The small molecule below binds the protein below.
Small molecule (SMILES): CC(=O)N[C@@H]1[C@@H](O)[C@H](O)[C@@H](CO)O[C@H]1O

Sequence of chain 1.A:
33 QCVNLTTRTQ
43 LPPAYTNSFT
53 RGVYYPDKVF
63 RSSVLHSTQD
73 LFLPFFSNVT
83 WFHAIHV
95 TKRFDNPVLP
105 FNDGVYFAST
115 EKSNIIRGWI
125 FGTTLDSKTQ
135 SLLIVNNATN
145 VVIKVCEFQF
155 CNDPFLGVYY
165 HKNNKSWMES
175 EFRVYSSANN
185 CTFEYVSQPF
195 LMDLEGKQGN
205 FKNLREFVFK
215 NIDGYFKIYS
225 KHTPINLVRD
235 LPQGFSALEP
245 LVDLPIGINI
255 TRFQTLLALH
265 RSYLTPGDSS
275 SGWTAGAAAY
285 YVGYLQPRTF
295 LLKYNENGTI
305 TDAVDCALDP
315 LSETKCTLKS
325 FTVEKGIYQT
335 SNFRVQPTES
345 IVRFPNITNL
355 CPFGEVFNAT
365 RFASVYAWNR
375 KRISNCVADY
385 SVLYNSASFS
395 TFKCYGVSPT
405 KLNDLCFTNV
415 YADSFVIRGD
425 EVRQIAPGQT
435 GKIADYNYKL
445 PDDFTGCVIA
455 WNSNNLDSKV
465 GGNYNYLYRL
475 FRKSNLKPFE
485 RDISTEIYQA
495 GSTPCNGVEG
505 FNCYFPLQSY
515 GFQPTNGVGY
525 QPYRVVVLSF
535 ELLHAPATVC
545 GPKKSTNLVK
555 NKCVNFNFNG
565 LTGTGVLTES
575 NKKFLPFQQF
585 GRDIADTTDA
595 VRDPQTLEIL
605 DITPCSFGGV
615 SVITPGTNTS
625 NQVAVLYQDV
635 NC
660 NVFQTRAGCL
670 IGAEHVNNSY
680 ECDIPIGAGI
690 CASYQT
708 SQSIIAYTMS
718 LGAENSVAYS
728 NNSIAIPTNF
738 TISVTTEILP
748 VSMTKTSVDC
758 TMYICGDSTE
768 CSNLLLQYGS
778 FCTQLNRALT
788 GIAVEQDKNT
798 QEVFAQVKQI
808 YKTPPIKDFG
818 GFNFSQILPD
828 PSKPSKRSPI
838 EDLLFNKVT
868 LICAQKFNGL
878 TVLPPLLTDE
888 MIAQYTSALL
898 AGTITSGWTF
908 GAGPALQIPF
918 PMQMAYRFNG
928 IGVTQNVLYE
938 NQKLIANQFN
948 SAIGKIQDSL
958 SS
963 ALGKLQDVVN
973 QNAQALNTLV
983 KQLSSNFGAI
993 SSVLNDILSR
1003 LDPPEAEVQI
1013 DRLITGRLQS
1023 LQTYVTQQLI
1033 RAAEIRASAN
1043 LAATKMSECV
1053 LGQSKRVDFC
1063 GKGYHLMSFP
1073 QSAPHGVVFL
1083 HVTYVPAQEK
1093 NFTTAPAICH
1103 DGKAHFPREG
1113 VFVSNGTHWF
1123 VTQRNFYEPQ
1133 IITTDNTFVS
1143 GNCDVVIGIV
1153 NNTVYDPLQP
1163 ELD

Binding-site contacts:
Ligand atom C2 contacts residue GLN599 of chain 1.A at 4.2 Å.
Ligand atom C5 contacts residue ASN350 of chain 1.A at 3.7 Å.
Ligand atom C4 contacts residue ASN350 of chain 1.A at 4.2 Å.
Ligand atom C7 contacts residue ASN350 of chain 1.A at 3.2 Å.
Ligand atom O6 contacts residue THR600 of chain 1.A at 4.4 Å.
Ligand atom C6 contacts residue GLN599 of chain 1.A at 3.3 Å.
Ligand atom O7 contacts residue ASN350 of chain 1.A at 3.2 Å (h-bond).
Ligand atom C1 contacts residue GLN599 of chain 1.A at 3.6 Å.
Ligand atom C4 contacts residue GLN599 of chain 1.A at 4.2 Å.
Ligand atom C3 contacts residue ASN350 of chain 1.A at 3.8 Å.
Ligand atom C2 contacts residue ASN350 of chain 1.A at 2.4 Å.
Ligand atom C1 contacts residue ASN350 of chain 1.A at 1.4 Å.
Ligand atom O6 contacts residue GLN599 of chain 1.A at 3.1 Å (h-bond).
Ligand atom N2 contacts residue ASN350 of chain 1.A at 2.9 Å (h-bond).
Ligand atom C5 contacts residue GLN599 of chain 1.A at 3.5 Å.
Ligand atom C8 contacts residue ASN350 of chain 1.A at 4.4 Å.
Ligand atom O5 contacts residue ASN350 of chain 1.A at 2.4 Å (h-bond).
Ligand atom O5 contacts residue GLN599 of chain 1.A at 2.6 Å (h-bond).